Sequence of chain 2.A:
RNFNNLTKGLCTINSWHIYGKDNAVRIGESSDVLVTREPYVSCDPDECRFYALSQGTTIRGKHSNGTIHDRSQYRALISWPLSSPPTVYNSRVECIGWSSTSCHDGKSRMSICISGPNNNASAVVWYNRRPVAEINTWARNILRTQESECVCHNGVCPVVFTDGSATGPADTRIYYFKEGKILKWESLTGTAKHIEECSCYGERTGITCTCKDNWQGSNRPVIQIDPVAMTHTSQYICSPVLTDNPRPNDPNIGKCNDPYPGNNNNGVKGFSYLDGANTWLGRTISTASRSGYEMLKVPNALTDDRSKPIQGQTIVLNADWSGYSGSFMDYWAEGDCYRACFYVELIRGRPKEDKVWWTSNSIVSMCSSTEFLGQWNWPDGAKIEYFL

The protein below binds the small molecule below.
Small molecule (SMILES): CC(=O)N[C@H]1[C@H](O[C@H]2[C@H](O)[C@@H](NC(C)=O)CO[C@@H]2CO)O[C@H](CO)[C@@H](O[C@@H]2O[C@H](CO[C@H]3O[C@H](CO[C@H]4O[C@H](CO)[C@@H](O)[C@H](O)[C@@H]4O)[C@@H](O)[C@H](O[C@H]4O[C@H](CO)[C@@H](O)[C@H](O)[C@@H]4O)[C@@H]3O)[C@@H](O)[C@H](O[C@H]3O[C@H](CO)[C@@H](O)[C@H](O)[C@@H]3O[C@H]3O[C@H](CO)[C@@H](O)[C@H](O)[C@@H]3O[C@H]3O[C@H](CO)[C@@H](O)[C@H](O)[C@@H]3O)[C@@H]2O)[C@@H]1O

Binding-site contacts:
Ligand atom C5 contacts residue ILE310 of chain 4.A at 3.5 Å (hydrophobic).
Ligand atom O5 contacts residue ASP250 of chain 4.A at 3.7 Å.
Ligand atom O5 contacts residue GLN375 of chain 4.A at 3.3 Å (h-bond).
Ligand atom C4 contacts residue GLU294 of chain 4.A at 3.5 Å.
Ligand atom O4 contacts residue ARG283 of chain 4.A at 3.5 Å (salt-bridge).
Ligand atom O6 contacts residue ASP250 of chain 4.A at 2.6 Å (salt-bridge).
Ligand atom C6 contacts residue PRO309 of chain 4.A at 3.6 Å (hydrophobic).
Ligand atom O7 contacts residue ASN120 of chain 2.A at 3.6 Å (h-bond).
Ligand atom C3 contacts residue ASN120 of chain 2.A at 3.7 Å.
Ligand atom O2 contacts residue GLY312 of chain 4.A at 3.2 Å.
Ligand atom C8 contacts residue ASN119 of chain 2.A at 3.6 Å.
Ligand atom C6 contacts residue ILE285 of chain 4.A at 3.4 Å (hydrophobic).
Ligand atom O3 contacts residue ARG283 of chain 4.A at 2.9 Å (salt-bridge).
Ligand atom O4 contacts residue ARG247 of chain 4.A at 3.1 Å (salt-bridge).
Ligand atom C3 contacts residue GLY312 of chain 4.A at 3.3 Å.
Ligand atom C5 contacts residue ARG283 of chain 4.A at 3.7 Å.
Ligand atom O6 contacts residue ILE310 of chain 4.A at 3.2 Å (h-bond).
Ligand atom O3 contacts residue ASP250 of chain 4.A at 3.1 Å (salt-bridge).
Ligand atom C1 contacts residue ASN120 of chain 2.A at 1.4 Å.
Ligand atom C5 contacts residue ASN120 of chain 2.A at 3.7 Å.
Ligand atom O2 contacts residue LEU296 of chain 4.A at 3.5 Å.
Ligand atom O3 contacts residue ASN249 of chain 4.A at 2.7 Å (h-bond).
Ligand atom O3 contacts residue GLU294 of chain 4.A at 2.6 Å (salt-bridge).
Ligand atom O6 contacts residue GLN375 of chain 4.A at 3.0 Å (h-bond).
Ligand atom O3 contacts residue GLN311 of chain 4.A at 3.4 Å.
Ligand atom C6 contacts residue GLN311 of chain 4.A at 3.6 Å.
Ligand atom C7 contacts residue ASN120 of chain 2.A at 3.3 Å.
Ligand atom O3 contacts residue GLY312 of chain 4.A at 3.1 Å (h-bond).
Ligand atom C2 contacts residue ASN120 of chain 2.A at 2.3 Å.
Ligand atom O4 contacts residue THR287 of chain 4.A at 3.5 Å.
Ligand atom O2 contacts residue ASN249 of chain 4.A at 3.2 Å (h-bond).
Ligand atom O6 contacts residue ILE285 of chain 4.A at 2.7 Å (h-bond).
Ligand atom C6 contacts residue LEU373 of chain 4.A at 3.4 Å (hydrophobic).
Ligand atom O5 contacts residue ARG283 of chain 4.A at 3.3 Å (salt-bridge).
Ligand atom C3 contacts residue GLU294 of chain 4.A at 3.3 Å.
Ligand atom O5 contacts residue ASN120 of chain 2.A at 2.4 Å (h-bond).
Ligand atom O4 contacts residue GLU294 of chain 4.A at 2.6 Å (salt-bridge).
Ligand atom O5 contacts residue GLY374 of chain 4.A at 3.3 Å.
Ligand atom N2 contacts residue ASN120 of chain 2.A at 2.7 Å (h-bond).
Ligand atom C6 contacts residue ILE310 of chain 4.A at 3.4 Å (hydrophobic).

Sequence of chain 4.A:
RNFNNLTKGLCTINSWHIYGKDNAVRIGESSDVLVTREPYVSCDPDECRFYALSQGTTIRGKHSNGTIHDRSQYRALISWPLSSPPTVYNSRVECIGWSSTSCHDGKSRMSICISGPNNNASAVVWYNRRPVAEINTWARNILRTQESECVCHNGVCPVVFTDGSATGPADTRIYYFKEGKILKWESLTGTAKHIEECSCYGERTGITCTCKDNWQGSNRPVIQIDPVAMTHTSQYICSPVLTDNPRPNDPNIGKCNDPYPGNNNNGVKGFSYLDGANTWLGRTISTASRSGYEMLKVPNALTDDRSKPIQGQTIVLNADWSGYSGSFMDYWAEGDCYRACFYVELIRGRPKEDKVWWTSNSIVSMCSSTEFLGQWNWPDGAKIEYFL